The small molecule below binds the protein below.
Small molecule (SMILES): O=S(=O)(c1ccc2ncsc2c1)N1CCC(CCNCc2ccc(-c3ccccc3)c(Cl)c2)CC1

Binding-site contacts:
Ligand atom C7 contacts residue ILE96 of chain 1.B at 3.7 Å (hydrophobic).
Ligand atom C11 contacts residue MET164 of chain 1.B at 3.5 Å (hydrophobic).
Ligand atom C9 contacts residue VAL67 of chain 1.B at 3.6 Å (hydrophobic).
Ligand atom C16 contacts residue VAL163 of chain 1.B at 3.6 Å (hydrophobic).
Ligand atom C22 contacts residue ILE165 of chain 1.B at 3.9 Å (hydrophobic).
Ligand atom C21 contacts residue VAL163 of chain 1.B at 3.0 Å (hydrophobic).
Ligand atom C19 contacts residue VAL163 of chain 1.B at 3.4 Å (hydrophobic).
Ligand atom C7 contacts residue PHE114 of chain 1.B at 3.9 Å (hydrophobic).
Ligand atom C20 contacts residue PRO160 of chain 1.B at 3.8 Å (hydrophobic).
Ligand atom C29 contacts residue MET226 of chain 1.B at 3.4 Å (hydrophobic).
Ligand atom N8 contacts residue ILE96 of chain 1.B at 3.8 Å.
Ligand atom C29 contacts residue MET222 of chain 1.B at 3.2 Å (hydrophobic).
Ligand atom C9 contacts residue MET164 of chain 1.B at 3.6 Å (hydrophobic).
Ligand atom C24 contacts residue MET226 of chain 1.B at 3.9 Å (hydrophobic).
Ligand atom C4 contacts residue VAL54 of chain 1.B at 3.8 Å (hydrophobic).
Ligand atom CL31 contacts residue MET226 of chain 1.B at 3.2 Å.
Ligand atom C21 contacts residue PRO160 of chain 1.B at 3.4 Å (hydrophobic).
Ligand atom N18 contacts residue VAL163 of chain 1.B at 2.9 Å (h-bond).
Ligand atom C19 contacts residue PRO160 of chain 1.B at 3.9 Å (hydrophobic).
Ligand atom C14 contacts residue HIS161 of chain 1.B at 3.0 Å.
Ligand atom C33 contacts residue ASN119 of chain 1.B at 3.4 Å.
Ligand atom C10 contacts residue VAL67 of chain 1.B at 3.5 Å (hydrophobic).
Ligand atom C27 contacts residue MET226 of chain 1.B at 3.2 Å (hydrophobic).
Ligand atom C10 contacts residue MET164 of chain 1.B at 3.4 Å (hydrophobic).
Ligand atom C16 contacts residue HIS161 of chain 1.B at 3.2 Å.
Ligand atom C17 contacts residue PRO160 of chain 1.B at 3.9 Å (hydrophobic).
Ligand atom C16 contacts residue PRO160 of chain 1.B at 3.9 Å (hydrophobic).
Ligand atom C26 contacts residue MET226 of chain 1.B at 3.8 Å (hydrophobic).
Ligand atom C22 contacts residue VAL163 of chain 1.B at 3.8 Å (hydrophobic).
Ligand atom C15 contacts residue HIS161 of chain 1.B at 3.6 Å.
Ligand atom C28 contacts residue MET222 of chain 1.B at 3.4 Å (hydrophobic).
Ligand atom C5 contacts residue VAL67 of chain 1.B at 3.9 Å (hydrophobic).
Ligand atom C17 contacts residue ASN119 of chain 1.B at 3.9 Å.
Ligand atom C17 contacts residue VAL163 of chain 1.B at 3.7 Å (hydrophobic).
Ligand atom N18 contacts residue PRO160 of chain 1.B at 2.9 Å (h-bond).
Ligand atom O1 contacts residue LEU46 of chain 1.B at 3.8 Å.
Ligand atom C14 contacts residue ILE175 of chain 1.B at 3.8 Å (hydrophobic).
Ligand atom C28 contacts residue MET226 of chain 1.B at 3.0 Å (hydrophobic).
Ligand atom O35 contacts residue VAL54 of chain 1.B at 3.8 Å.
Ligand atom C20 contacts residue VAL163 of chain 1.B at 3.6 Å (hydrophobic).

Sequence of chain 1.B:
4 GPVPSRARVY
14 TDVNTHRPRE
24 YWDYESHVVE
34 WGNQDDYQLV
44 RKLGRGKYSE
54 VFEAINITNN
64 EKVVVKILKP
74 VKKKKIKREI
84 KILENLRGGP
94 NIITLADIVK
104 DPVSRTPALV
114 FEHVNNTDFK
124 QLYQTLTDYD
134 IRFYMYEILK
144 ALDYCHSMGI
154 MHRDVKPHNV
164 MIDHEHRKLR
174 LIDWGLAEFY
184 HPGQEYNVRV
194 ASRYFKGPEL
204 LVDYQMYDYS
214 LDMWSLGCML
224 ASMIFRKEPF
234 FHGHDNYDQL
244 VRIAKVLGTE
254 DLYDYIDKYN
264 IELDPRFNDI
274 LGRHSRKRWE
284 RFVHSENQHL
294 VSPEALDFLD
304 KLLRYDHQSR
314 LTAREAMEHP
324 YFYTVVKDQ